Sequence of chain 1.K:
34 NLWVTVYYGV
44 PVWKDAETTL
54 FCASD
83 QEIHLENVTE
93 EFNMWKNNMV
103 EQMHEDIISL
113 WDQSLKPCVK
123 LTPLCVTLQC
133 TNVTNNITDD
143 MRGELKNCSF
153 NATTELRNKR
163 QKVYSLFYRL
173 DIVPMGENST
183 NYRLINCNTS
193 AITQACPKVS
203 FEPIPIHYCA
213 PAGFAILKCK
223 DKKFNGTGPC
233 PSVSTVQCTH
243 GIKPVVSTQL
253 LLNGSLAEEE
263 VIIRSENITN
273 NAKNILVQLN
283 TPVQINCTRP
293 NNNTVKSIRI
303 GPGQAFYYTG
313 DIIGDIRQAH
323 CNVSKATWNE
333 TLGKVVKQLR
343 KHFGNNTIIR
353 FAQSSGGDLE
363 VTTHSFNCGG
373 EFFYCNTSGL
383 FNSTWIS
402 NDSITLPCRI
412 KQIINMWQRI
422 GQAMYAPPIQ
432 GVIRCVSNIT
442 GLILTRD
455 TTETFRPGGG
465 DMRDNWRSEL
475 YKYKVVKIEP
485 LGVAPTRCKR

This protein binds this small molecule.
Small molecule (SMILES): CC(=O)N[C@H]1[C@H](O[C@H]2[C@H](O)[C@@H](NC(C)=O)CO[C@@H]2CO)O[C@H](CO)[C@@H](O[C@@H]2O[C@H](CO)[C@@H](O)[C@H](O[C@H]3O[C@H](CO)[C@@H](O)[C@H](O)[C@@H]3O)[C@@H]2O)[C@@H]1O

Binding-site contacts:
Ligand atom C4 contacts residue VAL437 of chain 1.K at 4.1 Å (hydrophobic).
Ligand atom O5 contacts residue VAL437 of chain 1.K at 4.3 Å.
Ligand atom N2 contacts residue SER438 of chain 1.K at 3.7 Å.
Ligand atom C7 contacts residue VAL247 of chain 1.K at 4.5 Å (hydrophobic).
Ligand atom O7 contacts residue VAL247 of chain 1.K at 4.1 Å.
Ligand atom C3 contacts residue VAL437 of chain 1.K at 3.8 Å (hydrophobic).
Ligand atom C1 contacts residue ASN255 of chain 1.K at 1.5 Å.
Ligand atom C8 contacts residue VAL247 of chain 1.K at 4.1 Å (hydrophobic).
Ligand atom C2 contacts residue ASN255 of chain 1.K at 2.6 Å.
Ligand atom C1 contacts residue SER438 of chain 1.K at 4.0 Å.
Ligand atom O6 contacts residue GLY371 of chain 1.K at 4.3 Å.
Ligand atom O7 contacts residue ASN255 of chain 1.K at 3.8 Å.
Ligand atom O5 contacts residue ASN255 of chain 1.K at 2.4 Å (h-bond).
Ligand atom C3 contacts residue ASN255 of chain 1.K at 3.9 Å.
Ligand atom C7 contacts residue ASN369 of chain 1.K at 4.4 Å.
Ligand atom O5 contacts residue NAG1 of chain 1.TB at 3.2 Å.
Ligand atom C8 contacts residue ASN369 of chain 1.K at 3.8 Å.
Ligand atom C2 contacts residue SER438 of chain 1.K at 4.4 Å.
Ligand atom O7 contacts residue PRO205 of chain 1.K at 3.8 Å.
Ligand atom C7 contacts residue ASN255 of chain 1.K at 3.6 Å.
Ligand atom C4 contacts residue ASN255 of chain 1.K at 4.3 Å.
Ligand atom C5 contacts residue ASN255 of chain 1.K at 3.8 Å.
Ligand atom C5 contacts residue GLU204 of chain 1.K at 4.0 Å.
Ligand atom C6 contacts residue GLU204 of chain 1.K at 3.8 Å.
Ligand atom C6 contacts residue NAG1 of chain 1.TB at 4.0 Å.
Ligand atom C5 contacts residue VAL437 of chain 1.K at 3.6 Å (hydrophobic).
Ligand atom N2 contacts residue ASN255 of chain 1.K at 3.1 Å (h-bond).
Ligand atom O6 contacts residue SER202 of chain 1.K at 4.1 Å.
Ligand atom C5 contacts residue NAG1 of chain 1.TB at 3.8 Å.
Ligand atom O3 contacts residue CYS436 of chain 1.K at 4.3 Å.
Ligand atom C8 contacts residue LEU254 of chain 1.K at 3.7 Å (hydrophobic).
Ligand atom O4 contacts residue VAL437 of chain 1.K at 4.1 Å.
Ligand atom O6 contacts residue GLU204 of chain 1.K at 3.0 Å (salt-bridge).
Ligand atom C1 contacts residue VAL437 of chain 1.K at 4.1 Å (hydrophobic).
Ligand atom C6 contacts residue SER202 of chain 1.K at 4.1 Å.
Ligand atom C1 contacts residue NAG1 of chain 1.TB at 3.7 Å.